Binding-site contacts:
Ligand atom C7 contacts residue ASN555 of chain 1.E at 3.2 Å.
Ligand atom C3 contacts residue ASN555 of chain 1.E at 3.8 Å.
Ligand atom C5 contacts residue ASN555 of chain 1.E at 3.6 Å.
Ligand atom N2 contacts residue ASN555 of chain 1.E at 2.9 Å (h-bond).
Ligand atom O7 contacts residue SER429 of chain 1.E at 4.3 Å.
Ligand atom O3 contacts residue SER429 of chain 1.E at 3.8 Å.
Ligand atom C2 contacts residue ASN555 of chain 1.E at 2.5 Å.
Ligand atom C8 contacts residue HIS426 of chain 1.E at 4.4 Å.
Ligand atom O5 contacts residue ASN555 of chain 1.E at 2.4 Å (h-bond).
Ligand atom C1 contacts residue ASN555 of chain 1.E at 1.4 Å.
Ligand atom C8 contacts residue ASN555 of chain 1.E at 4.3 Å.
Ligand atom N2 contacts residue SER429 of chain 1.E at 3.7 Å.
Ligand atom C4 contacts residue ASN555 of chain 1.E at 4.2 Å.
Ligand atom C8 contacts residue SER429 of chain 1.E at 3.2 Å.
Ligand atom O7 contacts residue ASN555 of chain 1.E at 3.1 Å (h-bond).
Ligand atom C8 contacts residue SER554 of chain 1.E at 4.0 Å.
Ligand atom C7 contacts residue SER429 of chain 1.E at 3.5 Å.

Sequence of chain 1.E:
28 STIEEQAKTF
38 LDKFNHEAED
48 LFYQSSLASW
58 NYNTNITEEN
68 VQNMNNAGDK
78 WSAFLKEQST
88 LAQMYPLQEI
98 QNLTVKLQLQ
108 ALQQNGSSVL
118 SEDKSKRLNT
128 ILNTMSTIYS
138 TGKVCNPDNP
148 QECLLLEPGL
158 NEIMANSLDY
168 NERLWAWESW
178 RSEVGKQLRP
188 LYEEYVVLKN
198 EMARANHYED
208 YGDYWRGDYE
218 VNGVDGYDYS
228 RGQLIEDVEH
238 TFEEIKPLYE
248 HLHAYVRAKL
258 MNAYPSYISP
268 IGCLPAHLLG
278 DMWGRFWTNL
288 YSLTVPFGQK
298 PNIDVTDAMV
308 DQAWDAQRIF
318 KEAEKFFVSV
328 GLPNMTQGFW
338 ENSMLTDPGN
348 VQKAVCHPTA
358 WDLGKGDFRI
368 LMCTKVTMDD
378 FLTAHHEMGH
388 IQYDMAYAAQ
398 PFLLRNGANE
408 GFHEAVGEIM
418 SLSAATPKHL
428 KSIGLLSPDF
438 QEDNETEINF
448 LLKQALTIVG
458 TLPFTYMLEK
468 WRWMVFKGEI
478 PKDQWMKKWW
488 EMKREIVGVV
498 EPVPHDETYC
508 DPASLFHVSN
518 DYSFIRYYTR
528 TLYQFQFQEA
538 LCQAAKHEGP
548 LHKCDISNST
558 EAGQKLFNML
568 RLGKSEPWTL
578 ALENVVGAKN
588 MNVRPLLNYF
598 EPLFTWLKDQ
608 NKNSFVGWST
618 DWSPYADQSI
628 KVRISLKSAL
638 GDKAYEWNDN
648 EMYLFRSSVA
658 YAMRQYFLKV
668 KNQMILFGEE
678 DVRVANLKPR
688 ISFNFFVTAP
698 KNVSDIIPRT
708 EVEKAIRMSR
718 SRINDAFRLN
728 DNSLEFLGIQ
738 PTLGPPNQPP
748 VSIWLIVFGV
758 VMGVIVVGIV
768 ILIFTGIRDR

A small-molecule ligand and the protein it binds are described below.
Small molecule (SMILES): CC(=O)N[C@H]1[C@H](O[C@H]2[C@H](O)[C@@H](NC(C)=O)CO[C@@H]2CO)O[C@H](CO)[C@@H](O)[C@@H]1O